Binding-site contacts:
Ligand atom CB contacts residue VAL230 of chain 1.MC at 4.4 Å (hydrophobic).
Ligand atom CA contacts residue HIS321 of chain 1.JC at 4.2 Å.
Ligand atom CA contacts residue ARG13 of chain 1.KC at 4.3 Å.
Ligand atom CB contacts residue ARG10 of chain 1.KC at 3.1 Å.
Ligand atom O contacts residue HIS321 of chain 1.JC at 3.0 Å.
Ligand atom C contacts residue ARG13 of chain 1.KC at 3.5 Å.
Ligand atom CA contacts residue TRP189 of chain 1.QB at 4.2 Å (hydrophobic).
Ligand atom CB contacts residue PHE325 of chain 1.JC at 4.2 Å (hydrophobic).
Ligand atom O contacts residue ARG13 of chain 1.KC at 2.7 Å (salt-bridge).
Ligand atom O contacts residue HIS183 of chain 1.QB at 3.5 Å (h-bond).
Ligand atom CA contacts residue ARG10 of chain 1.KC at 3.9 Å.
Ligand atom C contacts residue HIS183 of chain 1.QB at 4.5 Å.
Ligand atom N contacts residue ARG13 of chain 1.KC at 3.8 Å.
Ligand atom N contacts residue TRP189 of chain 1.QB at 4.2 Å.
Ligand atom CA contacts residue PHE320 of chain 1.JC at 4.4 Å (hydrophobic).
Ligand atom N contacts residue HIS321 of chain 1.JC at 4.1 Å.
Ligand atom CB contacts residue ARG17 of chain 1.KC at 3.8 Å.
Ligand atom O contacts residue PHE325 of chain 1.JC at 3.3 Å.
Ligand atom CB contacts residue TRP189 of chain 1.QB at 4.4 Å (hydrophobic).
Ligand atom C contacts residue HIS321 of chain 1.JC at 3.5 Å.
Ligand atom CB contacts residue ARG13 of chain 1.KC at 3.9 Å.
Ligand atom N contacts residue ARG10 of chain 1.KC at 4.3 Å.
Ligand atom CB contacts residue THR229 of chain 1.MC at 4.1 Å.
Ligand atom C contacts residue PHE325 of chain 1.JC at 4.4 Å (hydrophobic).
Ligand atom CB contacts residue TYR226 of chain 1.MC at 3.3 Å (hydrophobic).

Sequence of chain 1.KC:
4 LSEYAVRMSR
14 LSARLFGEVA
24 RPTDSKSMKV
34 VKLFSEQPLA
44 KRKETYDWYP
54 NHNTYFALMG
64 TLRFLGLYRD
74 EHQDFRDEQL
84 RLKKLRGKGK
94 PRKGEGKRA

Sequence of chain 1.QB:
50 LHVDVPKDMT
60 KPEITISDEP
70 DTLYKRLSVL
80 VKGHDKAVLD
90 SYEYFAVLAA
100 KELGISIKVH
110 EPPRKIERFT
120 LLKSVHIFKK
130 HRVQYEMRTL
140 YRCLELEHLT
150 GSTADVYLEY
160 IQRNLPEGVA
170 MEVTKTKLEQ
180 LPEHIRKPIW

Sequence of chain 1.MC:
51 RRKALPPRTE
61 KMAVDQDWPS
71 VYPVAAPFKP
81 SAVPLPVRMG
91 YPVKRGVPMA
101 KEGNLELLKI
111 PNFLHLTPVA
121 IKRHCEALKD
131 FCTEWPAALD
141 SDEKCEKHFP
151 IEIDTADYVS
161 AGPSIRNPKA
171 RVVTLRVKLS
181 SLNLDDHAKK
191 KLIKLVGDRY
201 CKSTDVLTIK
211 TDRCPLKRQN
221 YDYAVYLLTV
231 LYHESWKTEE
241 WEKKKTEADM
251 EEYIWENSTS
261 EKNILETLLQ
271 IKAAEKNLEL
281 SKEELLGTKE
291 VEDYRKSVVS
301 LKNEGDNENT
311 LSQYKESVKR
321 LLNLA

A protein and the small-molecule ligand that binds it are described below.
Small molecule (SMILES): C[C@H](N)C(=O)N[C@@H](C)C(=O)N[C@@H](C)C(=O)N[C@@H](C)C(=O)N[C@@H](C)C(=O)N[C@@H](C)C(=O)N[C@@H](C)C(=O)N[C@@H](C)C(=O)N[C@@H](C)C(=O)N[C@@H](C)C(=O)N[C@@H](C)C(=O)N[C@@H](C)C(=O)N[C@@H](C)C(=O)N[C@@H](C)C(=O)N[C@@H](C)C(=O)N[C@@H](C)C(=O)N[C@@H](C)C(=O)N[C@@H](C)C=O

Sequence of chain 1.JC:
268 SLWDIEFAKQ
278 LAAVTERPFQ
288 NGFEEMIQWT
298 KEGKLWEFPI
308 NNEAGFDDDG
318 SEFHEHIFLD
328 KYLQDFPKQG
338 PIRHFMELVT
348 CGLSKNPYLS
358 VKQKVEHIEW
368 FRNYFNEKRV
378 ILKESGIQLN